Sequence of chain 1.B:
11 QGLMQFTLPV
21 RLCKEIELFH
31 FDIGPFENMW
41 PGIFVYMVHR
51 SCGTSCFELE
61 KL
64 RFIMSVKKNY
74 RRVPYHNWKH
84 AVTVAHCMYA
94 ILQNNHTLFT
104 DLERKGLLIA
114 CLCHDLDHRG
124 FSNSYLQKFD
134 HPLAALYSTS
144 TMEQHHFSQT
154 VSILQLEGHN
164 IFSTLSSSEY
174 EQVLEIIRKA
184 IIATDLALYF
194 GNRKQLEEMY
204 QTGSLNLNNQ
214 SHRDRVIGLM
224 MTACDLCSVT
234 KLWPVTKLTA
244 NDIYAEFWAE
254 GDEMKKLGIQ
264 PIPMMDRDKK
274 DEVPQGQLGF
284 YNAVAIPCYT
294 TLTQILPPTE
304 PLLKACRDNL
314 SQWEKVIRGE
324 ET

Binding-site contacts:
Ligand atom N9 contacts residue TYR247 of chain 1.B at 3.3 Å (h-bond).
Ligand atom N28 contacts residue ILE246 of chain 1.B at 3.7 Å.
Ligand atom C17 contacts residue GLU275 of chain 1.B at 3.5 Å.
Ligand atom O25 contacts residue MET267 of chain 1.B at 3.6 Å.
Ligand atom C26 contacts residue LEU189 of chain 1.B at 3.6 Å (hydrophobic).
Ligand atom C18 contacts residue LYS272 of chain 1.B at 3.2 Å.
Ligand atom C31 contacts residue PHE283 of chain 1.B at 3.5 Å (hydrophobic).
Ligand atom O21 contacts residue GLU275 of chain 1.B at 2.8 Å (salt-bridge).
Ligand atom F34 contacts residue PRO266 of chain 1.B at 3.5 Å.
Ligand atom C19 contacts residue VAL276 of chain 1.B at 3.6 Å (hydrophobic).
Ligand atom C19 contacts residue LYS272 of chain 1.B at 3.4 Å.
Ligand atom C10 contacts residue TYR247 of chain 1.B at 3.2 Å (hydrophobic).
Ligand atom C1 contacts residue PHE283 of chain 1.B at 3.6 Å (hydrophobic).
Ligand atom C15 contacts residue GLY279 of chain 1.B at 3.6 Å.
Ligand atom N11 contacts residue GLY279 of chain 1.B at 3.6 Å.
Ligand atom C13 contacts residue GLY279 of chain 1.B at 3.4 Å.
Ligand atom C33 contacts residue GLU275 of chain 1.B at 3.0 Å.
Ligand atom C22 contacts residue PRO266 of chain 1.B at 3.5 Å (hydrophobic).
Ligand atom C22 contacts residue GLU275 of chain 1.B at 3.7 Å.
Ligand atom N14 contacts residue MET267 of chain 1.B at 3.5 Å.
Ligand atom N9 contacts residue GLN280 of chain 1.B at 3.7 Å.
Ligand atom C7 contacts residue PHE283 of chain 1.B at 3.6 Å (hydrophobic).
Ligand atom C19 contacts residue GLU275 of chain 1.B at 3.6 Å.
Ligand atom C7 contacts residue MET267 of chain 1.B at 3.6 Å (hydrophobic).
Ligand atom C12 contacts residue GLY279 of chain 1.B at 3.5 Å.
Ligand atom N14 contacts residue TYR247 of chain 1.B at 2.6 Å (h-bond).
Ligand atom C24 contacts residue PHE283 of chain 1.B at 3.3 Å (hydrophobic).
Ligand atom C17 contacts residue PRO266 of chain 1.B at 3.5 Å (hydrophobic).
Ligand atom C6 contacts residue MET267 of chain 1.B at 3.3 Å (hydrophobic).
Ligand atom O21 contacts residue PRO266 of chain 1.B at 3.4 Å.
Ligand atom F34 contacts residue GLU275 of chain 1.B at 3.1 Å.
Ligand atom C10 contacts residue MET267 of chain 1.B at 3.4 Å (hydrophobic).
Ligand atom N23 contacts residue PHE283 of chain 1.B at 3.4 Å.
Ligand atom N9 contacts residue MET267 of chain 1.B at 3.4 Å.
Ligand atom C30 contacts residue GLN280 of chain 1.B at 3.2 Å.
Ligand atom O29 contacts residue GLN280 of chain 1.B at 3.0 Å (h-bond).
Ligand atom C32 contacts residue ILE246 of chain 1.B at 3.7 Å (hydrophobic).
Ligand atom C30 contacts residue ILE246 of chain 1.B at 3.4 Å (hydrophobic).
Ligand atom C18 contacts residue GLU275 of chain 1.B at 3.1 Å.
Ligand atom O25 contacts residue PHE283 of chain 1.B at 3.4 Å.

This small molecule binds to this protein.
Small molecule (SMILES): CCN(C)C(=O)c1cnn(C)c1C(=O)Nc1ccn2cc(-c3cccc(OCCF)c3)nc2n1